Binding-site contacts:
Ligand atom C5 contacts residue VAL414 of chain 1.E at 3.4 Å (hydrophobic).
Ligand atom C5 contacts residue GLU181 of chain 1.E at 3.9 Å.
Ligand atom O7 contacts residue CYS413 of chain 1.E at 3.6 Å.
Ligand atom C5 contacts residue NAG1 of chain 1.HA at 3.6 Å.
Ligand atom O3 contacts residue GLU181 of chain 1.E at 3.9 Å.
Ligand atom C6 contacts residue GLN408 of chain 1.E at 3.8 Å.
Ligand atom O5 contacts residue ASN232 of chain 1.E at 2.4 Å (h-bond).
Ligand atom C6 contacts residue SER179 of chain 1.E at 3.2 Å.
Ligand atom C3 contacts residue VAL414 of chain 1.E at 3.6 Å (hydrophobic).
Ligand atom C8 contacts residue ASN346 of chain 1.E at 3.9 Å.
Ligand atom C1 contacts residue ASN232 of chain 1.E at 1.4 Å.
Ligand atom C4 contacts residue GLU181 of chain 1.E at 4.0 Å.
Ligand atom C1 contacts residue NAG1 of chain 1.HA at 4.0 Å.
Ligand atom O6 contacts residue GLN408 of chain 1.E at 3.7 Å.
Ligand atom C3 contacts residue SER415 of chain 1.E at 3.7 Å.
Ligand atom C3 contacts residue ASN232 of chain 1.E at 3.8 Å.
Ligand atom C8 contacts residue LEU231 of chain 1.E at 3.7 Å (hydrophobic).
Ligand atom O5 contacts residue GLU181 of chain 1.E at 3.7 Å.
Ligand atom C5 contacts residue ASN232 of chain 1.E at 3.7 Å.
Ligand atom C8 contacts residue VAL224 of chain 1.E at 3.8 Å (hydrophobic).
Ligand atom O7 contacts residue ASN232 of chain 1.E at 4.0 Å.
Ligand atom C7 contacts residue ASN232 of chain 1.E at 3.6 Å.
Ligand atom N2 contacts residue SER415 of chain 1.E at 3.1 Å (h-bond).
Ligand atom O3 contacts residue CYS413 of chain 1.E at 4.0 Å.
Ligand atom C7 contacts residue SER415 of chain 1.E at 4.1 Å.
Ligand atom C4 contacts residue VAL414 of chain 1.E at 3.8 Å (hydrophobic).
Ligand atom C6 contacts residue NAG1 of chain 1.HA at 3.7 Å.
Ligand atom N2 contacts residue ASN232 of chain 1.E at 2.9 Å (h-bond).
Ligand atom O6 contacts residue GLU181 of chain 1.E at 3.6 Å (salt-bridge).
Ligand atom O7 contacts residue PRO182 of chain 1.E at 3.5 Å.
Ligand atom O6 contacts residue SER179 of chain 1.E at 3.1 Å (h-bond).
Ligand atom O6 contacts residue GLY348 of chain 1.E at 3.5 Å.
Ligand atom C2 contacts residue ASN232 of chain 1.E at 2.5 Å.
Ligand atom O5 contacts residue NAG1 of chain 1.HA at 3.4 Å.
Ligand atom C2 contacts residue SER415 of chain 1.E at 3.7 Å.
Ligand atom C6 contacts residue GLU181 of chain 1.E at 3.4 Å.
Ligand atom C1 contacts residue SER415 of chain 1.E at 3.9 Å.
Ligand atom O7 contacts residue VAL414 of chain 1.E at 3.1 Å (h-bond).
Ligand atom O4 contacts residue VAL414 of chain 1.E at 3.7 Å.
Ligand atom C1 contacts residue VAL414 of chain 1.E at 4.1 Å (hydrophobic).

Sequence of chain 1.E:
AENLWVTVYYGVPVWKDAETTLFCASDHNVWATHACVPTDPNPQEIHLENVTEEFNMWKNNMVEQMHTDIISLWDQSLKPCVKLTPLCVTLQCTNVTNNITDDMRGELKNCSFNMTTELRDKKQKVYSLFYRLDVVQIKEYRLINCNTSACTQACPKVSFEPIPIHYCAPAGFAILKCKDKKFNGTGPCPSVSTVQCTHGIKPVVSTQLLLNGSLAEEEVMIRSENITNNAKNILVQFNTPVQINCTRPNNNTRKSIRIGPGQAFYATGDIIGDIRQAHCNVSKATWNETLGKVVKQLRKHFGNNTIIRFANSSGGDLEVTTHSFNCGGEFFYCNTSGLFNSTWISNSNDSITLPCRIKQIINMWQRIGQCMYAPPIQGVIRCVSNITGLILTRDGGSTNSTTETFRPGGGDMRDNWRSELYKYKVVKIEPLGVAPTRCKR

The small molecule below binds the protein below.
Small molecule (SMILES): CC(=O)N[C@H]1[C@H](O[C@H]2[C@H](O)[C@@H](NC(C)=O)CO[C@@H]2CO)O[C@H](CO)[C@@H](O[C@@H]2O[C@H](CO)[C@@H](O)[C@H](O[C@H]3O[C@H](CO)[C@@H](O)[C@H](O)[C@@H]3O[C@H]3O[C@H](CO)[C@@H](O)[C@H](O)[C@@H]3O)[C@@H]2O)[C@@H]1O